The small molecule below binds the protein below.
Small molecule (SMILES): CC(=O)N[C@@H]1[C@@H](O)[C@H](O)[C@@H](CO)O[C@H]1O

Sequence of chain 1.C:
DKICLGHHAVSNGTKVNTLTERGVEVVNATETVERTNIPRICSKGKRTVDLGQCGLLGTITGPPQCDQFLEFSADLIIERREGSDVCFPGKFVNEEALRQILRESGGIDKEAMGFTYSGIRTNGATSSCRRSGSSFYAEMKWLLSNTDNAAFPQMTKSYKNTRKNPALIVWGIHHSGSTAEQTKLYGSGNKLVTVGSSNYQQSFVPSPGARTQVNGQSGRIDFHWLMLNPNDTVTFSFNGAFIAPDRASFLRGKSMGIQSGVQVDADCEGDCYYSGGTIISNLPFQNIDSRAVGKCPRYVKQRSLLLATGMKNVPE

Binding-site contacts:
Ligand atom O7 contacts residue ASN12 of chain 1.C at 4.2 Å.
Ligand atom C8 contacts residue GLY13 of chain 1.C at 3.3 Å.
Ligand atom C5 contacts residue ASN12 of chain 1.C at 3.6 Å.
Ligand atom C2 contacts residue ASN12 of chain 1.C at 2.6 Å.
Ligand atom C3 contacts residue ASN12 of chain 1.C at 3.9 Å.
Ligand atom C7 contacts residue ASN12 of chain 1.C at 4.2 Å.
Ligand atom C4 contacts residue ASN12 of chain 1.C at 4.2 Å.
Ligand atom N2 contacts residue ASN12 of chain 1.C at 3.2 Å (h-bond).
Ligand atom O5 contacts residue ASN12 of chain 1.C at 2.2 Å (h-bond).
Ligand atom C7 contacts residue GLY13 of chain 1.C at 4.0 Å.
Ligand atom O6 contacts residue ASN12 of chain 1.C at 4.3 Å.
Ligand atom N2 contacts residue GLY13 of chain 1.C at 4.1 Å.
Ligand atom C1 contacts residue ASN12 of chain 1.C at 1.4 Å.